Binding-site contacts:
Ligand atom O6 contacts residue ASP144 of chain 1.A at 3.8 Å.
Ligand atom O3 contacts residue ASP144 of chain 1.A at 3.6 Å.
Ligand atom C2 contacts residue PHE118 of chain 1.A at 4.4 Å (hydrophobic).
Ligand atom N2 contacts residue ASP144 of chain 1.A at 4.2 Å.
Ligand atom C2 contacts residue ASN148 of chain 1.A at 3.2 Å.
Ligand atom O2 contacts residue ASP144 of chain 1.A at 3.8 Å.
Ligand atom N2 contacts residue ASN148 of chain 1.A at 4.2 Å.
Ligand atom O7 contacts residue ASN108 of chain 1.A at 3.5 Å (h-bond).
Ligand atom C8 contacts residue CYS143 of chain 1.A at 4.0 Å (hydrophobic).
Ligand atom C3 contacts residue PHE118 of chain 1.A at 4.2 Å (hydrophobic).
Ligand atom C4 contacts residue ASP144 of chain 1.A at 4.4 Å.
Ligand atom O7 contacts residue ASP144 of chain 1.A at 2.9 Å (salt-bridge).
Ligand atom O2 contacts residue ASN148 of chain 1.A at 2.8 Å (h-bond).
Ligand atom C1 contacts residue ASN108 of chain 1.A at 1.4 Å.
Ligand atom C1 contacts residue PHE118 of chain 1.A at 3.9 Å (hydrophobic).
Ligand atom C1 contacts residue ASN148 of chain 1.A at 3.8 Å.
Ligand atom C2 contacts residue ASN108 of chain 1.A at 2.7 Å.
Ligand atom C2 contacts residue ASP144 of chain 1.A at 3.6 Å.
Ligand atom O7 contacts residue CYS143 of chain 1.A at 3.6 Å.
Ligand atom C7 contacts residue TYR142 of chain 1.A at 4.0 Å (hydrophobic).
Ligand atom C3 contacts residue ASP144 of chain 1.A at 4.1 Å.
Ligand atom C3 contacts residue ASN108 of chain 1.A at 3.9 Å.
Ligand atom C7 contacts residue PHE118 of chain 1.A at 4.4 Å (hydrophobic).
Ligand atom O7 contacts residue TYR142 of chain 1.A at 3.3 Å (h-bond).
Ligand atom N2 contacts residue PHE118 of chain 1.A at 3.6 Å.
Ligand atom C4 contacts residue ASN108 of chain 1.A at 4.2 Å.
Ligand atom C8 contacts residue ASP144 of chain 1.A at 3.9 Å.
Ligand atom N2 contacts residue ASN108 of chain 1.A at 3.2 Å (h-bond).
Ligand atom C5 contacts residue ASN108 of chain 1.A at 3.5 Å.
Ligand atom O5 contacts residue PHE118 of chain 1.A at 3.6 Å.
Ligand atom C8 contacts residue ASN148 of chain 1.A at 3.6 Å.
Ligand atom C7 contacts residue ASP144 of chain 1.A at 3.7 Å.
Ligand atom C1 contacts residue PHE118 of chain 1.A at 4.5 Å (hydrophobic).
Ligand atom C7 contacts residue CYS143 of chain 1.A at 4.3 Å (hydrophobic).
Ligand atom C8 contacts residue PHE118 of chain 1.A at 3.8 Å (hydrophobic).
Ligand atom O5 contacts residue ASN108 of chain 1.A at 2.2 Å (h-bond).
Ligand atom C7 contacts residue ASN148 of chain 1.A at 4.0 Å.
Ligand atom C7 contacts residue ASN108 of chain 1.A at 3.5 Å.
Ligand atom C8 contacts residue GLY107 of chain 1.A at 4.5 Å.
Ligand atom C8 contacts residue TYR142 of chain 1.A at 4.2 Å (hydrophobic).

Sequence of chain 1.A:
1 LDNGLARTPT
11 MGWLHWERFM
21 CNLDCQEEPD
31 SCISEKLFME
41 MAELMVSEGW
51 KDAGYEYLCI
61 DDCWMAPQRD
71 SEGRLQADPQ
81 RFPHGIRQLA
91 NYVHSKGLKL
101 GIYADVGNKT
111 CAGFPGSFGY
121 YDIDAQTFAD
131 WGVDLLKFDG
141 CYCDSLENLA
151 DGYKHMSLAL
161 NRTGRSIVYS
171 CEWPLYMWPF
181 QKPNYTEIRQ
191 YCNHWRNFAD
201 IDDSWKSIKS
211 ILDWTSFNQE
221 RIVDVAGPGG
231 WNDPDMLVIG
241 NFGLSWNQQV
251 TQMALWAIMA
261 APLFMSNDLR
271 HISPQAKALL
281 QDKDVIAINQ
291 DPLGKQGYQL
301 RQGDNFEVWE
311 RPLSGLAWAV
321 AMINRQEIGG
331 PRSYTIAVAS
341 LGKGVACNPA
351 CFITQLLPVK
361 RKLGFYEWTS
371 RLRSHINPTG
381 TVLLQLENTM

The small molecule below binds the protein below.
Small molecule (SMILES): CC(=O)N[C@H]1[C@H](O[C@H]2[C@H](O[C@@H]3O[C@@H](C)[C@@H](O)[C@@H](O)[C@@H]3O)[C@@H](NC(C)=O)CO[C@@H]2CO)O[C@H](CO)[C@@H](O[C@@H]2O[C@H](CO[C@H]3O[C@H](CO)[C@@H](O)[C@H](O)[C@@H]3O)[C@@H](O)[C@H](O[C@H]3O[C@H](CO)[C@@H](O)[C@H](O)[C@@H]3O)[C@@H]2O[C@@H]2OC[C@@H](O)[C@H](O)[C@H]2O)[C@@H]1O